Binding-site contacts:
Ligand atom C2 contacts residue ASN801 of chain 1.B at 2.4 Å.
Ligand atom C7 contacts residue ASN801 of chain 1.B at 4.0 Å.
Ligand atom O5 contacts residue SER803 of chain 1.B at 3.6 Å (h-bond).
Ligand atom C1 contacts residue SER803 of chain 1.B at 3.2 Å.
Ligand atom C3 contacts residue ASN801 of chain 1.B at 3.8 Å.
Ligand atom O5 contacts residue ASN801 of chain 1.B at 2.4 Å (h-bond).
Ligand atom C4 contacts residue ASN801 of chain 1.B at 4.2 Å.
Ligand atom C1 contacts residue ASN801 of chain 1.B at 1.4 Å.
Ligand atom C5 contacts residue SER803 of chain 1.B at 3.9 Å.
Ligand atom C2 contacts residue SER803 of chain 1.B at 4.4 Å.
Ligand atom C5 contacts residue ASN801 of chain 1.B at 3.6 Å.
Ligand atom N2 contacts residue ASN801 of chain 1.B at 2.9 Å (h-bond).

Sequence of chain 1.B:
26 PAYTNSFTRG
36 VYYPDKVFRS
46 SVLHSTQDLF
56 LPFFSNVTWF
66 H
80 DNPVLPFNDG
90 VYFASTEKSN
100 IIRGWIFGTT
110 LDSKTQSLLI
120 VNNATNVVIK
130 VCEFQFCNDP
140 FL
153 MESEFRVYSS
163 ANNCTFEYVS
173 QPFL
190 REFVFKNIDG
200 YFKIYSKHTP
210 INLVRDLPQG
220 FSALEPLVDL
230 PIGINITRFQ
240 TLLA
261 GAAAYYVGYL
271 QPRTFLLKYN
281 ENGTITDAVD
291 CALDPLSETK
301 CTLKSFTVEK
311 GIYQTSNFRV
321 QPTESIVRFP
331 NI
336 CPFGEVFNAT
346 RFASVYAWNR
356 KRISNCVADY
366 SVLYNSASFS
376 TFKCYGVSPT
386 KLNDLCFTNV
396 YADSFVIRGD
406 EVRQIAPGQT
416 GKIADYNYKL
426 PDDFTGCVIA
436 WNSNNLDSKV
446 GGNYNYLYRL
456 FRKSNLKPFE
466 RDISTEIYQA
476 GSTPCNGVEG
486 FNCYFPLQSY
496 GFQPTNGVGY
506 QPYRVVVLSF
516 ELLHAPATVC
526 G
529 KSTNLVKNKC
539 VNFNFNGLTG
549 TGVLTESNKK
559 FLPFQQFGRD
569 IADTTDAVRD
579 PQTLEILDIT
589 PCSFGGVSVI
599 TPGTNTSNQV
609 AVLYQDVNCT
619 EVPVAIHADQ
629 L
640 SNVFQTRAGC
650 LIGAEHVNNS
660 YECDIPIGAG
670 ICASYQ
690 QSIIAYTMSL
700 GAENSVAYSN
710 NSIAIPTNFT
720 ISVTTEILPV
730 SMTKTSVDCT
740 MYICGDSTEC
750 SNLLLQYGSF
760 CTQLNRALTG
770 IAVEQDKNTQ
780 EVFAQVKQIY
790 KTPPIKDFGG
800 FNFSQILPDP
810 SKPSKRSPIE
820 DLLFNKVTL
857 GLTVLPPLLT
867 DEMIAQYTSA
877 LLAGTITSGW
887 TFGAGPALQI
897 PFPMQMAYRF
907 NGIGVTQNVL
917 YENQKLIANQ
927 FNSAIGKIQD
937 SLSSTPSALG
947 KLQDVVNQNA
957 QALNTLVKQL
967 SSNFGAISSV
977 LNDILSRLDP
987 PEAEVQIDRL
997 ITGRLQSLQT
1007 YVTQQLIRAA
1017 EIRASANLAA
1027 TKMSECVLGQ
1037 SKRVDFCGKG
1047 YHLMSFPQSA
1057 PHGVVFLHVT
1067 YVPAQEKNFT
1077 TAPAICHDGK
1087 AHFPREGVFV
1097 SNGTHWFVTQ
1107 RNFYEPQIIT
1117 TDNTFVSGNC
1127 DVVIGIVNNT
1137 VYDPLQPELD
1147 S

The protein below binds the small molecule below.
Small molecule (SMILES): CC(=O)N[C@@H]1[C@@H](O)[C@H](O)[C@@H](CO)O[C@H]1O